The small molecule below binds the protein below.
Small molecule (SMILES): CN(Cc1cnc2nc(N)nc(N)c2n1)c1ccc(C(=O)N[C@@H](CCC(=O)O)C(=O)O)cc1

Sequence of chain 2.A:
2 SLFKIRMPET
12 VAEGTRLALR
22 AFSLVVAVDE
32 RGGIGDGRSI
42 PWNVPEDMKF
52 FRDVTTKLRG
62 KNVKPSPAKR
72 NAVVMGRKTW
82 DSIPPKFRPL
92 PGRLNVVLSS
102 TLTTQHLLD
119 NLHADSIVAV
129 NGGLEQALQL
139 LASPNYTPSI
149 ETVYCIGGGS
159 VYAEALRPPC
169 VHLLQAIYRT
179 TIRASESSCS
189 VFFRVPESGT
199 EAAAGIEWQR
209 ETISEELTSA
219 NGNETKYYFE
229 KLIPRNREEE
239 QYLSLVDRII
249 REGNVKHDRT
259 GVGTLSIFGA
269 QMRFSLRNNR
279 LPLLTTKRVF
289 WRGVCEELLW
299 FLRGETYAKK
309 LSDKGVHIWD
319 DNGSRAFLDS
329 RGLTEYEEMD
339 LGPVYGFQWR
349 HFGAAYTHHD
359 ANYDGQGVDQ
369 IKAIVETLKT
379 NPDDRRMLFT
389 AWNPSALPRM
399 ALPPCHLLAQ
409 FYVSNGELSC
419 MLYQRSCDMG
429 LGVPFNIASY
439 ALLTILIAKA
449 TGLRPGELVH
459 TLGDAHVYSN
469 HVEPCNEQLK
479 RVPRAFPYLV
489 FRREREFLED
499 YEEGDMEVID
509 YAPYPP

Binding-site contacts:
Ligand atom N3 contacts residue VAL26 of chain 2.A at 3.6 Å.
Ligand atom C2 contacts residue ASP48 of chain 2.A at 3.3 Å.
Ligand atom C2 contacts residue NAP1 of chain 2.G at 3.4 Å.
Ligand atom NA2 contacts residue THR178 of chain 2.A at 3.3 Å (h-bond).
Ligand atom N contacts residue LEU91 of chain 2.A at 3.3 Å.
Ligand atom NA2 contacts residue ALA28 of chain 2.A at 3.5 Å (h-bond).
Ligand atom O1 contacts residue PHE52 of chain 2.A at 3.5 Å.
Ligand atom OE1 contacts residue MET49 of chain 2.A at 3.4 Å.
Ligand atom C4A contacts residue NAP1 of chain 2.G at 3.2 Å.
Ligand atom N3 contacts residue VAL27 of chain 2.A at 3.4 Å.
Ligand atom O1 contacts residue ARG94 of chain 2.A at 2.8 Å (salt-bridge).
Ligand atom NA4 contacts residue ILE154 of chain 2.A at 2.7 Å (h-bond).
Ligand atom CG contacts residue PHE88 of chain 2.A at 3.5 Å (hydrophobic).
Ligand atom CT contacts residue ARG94 of chain 2.A at 3.1 Å.
Ligand atom NA2 contacts residue ASP48 of chain 2.A at 2.6 Å (salt-bridge).
Ligand atom C2 contacts residue ALA28 of chain 2.A at 3.6 Å (hydrophobic).
Ligand atom N3 contacts residue NAP1 of chain 2.G at 3.2 Å (h-bond).
Ligand atom N5 contacts residue NAP1 of chain 2.G at 3.5 Å.
Ligand atom NA4 contacts residue NAP1 of chain 2.G at 3.2 Å.
Ligand atom CM contacts residue SER83 of chain 2.A at 3.6 Å.
Ligand atom CT contacts residue LEU91 of chain 2.A at 3.6 Å (hydrophobic).
Ligand atom C8A contacts residue ASP48 of chain 2.A at 3.4 Å.
Ligand atom C4A contacts residue PHE52 of chain 2.A at 3.6 Å (hydrophobic).
Ligand atom N1 contacts residue ASP48 of chain 2.A at 2.5 Å (salt-bridge).
Ligand atom NA4 contacts residue VAL26 of chain 2.A at 3.0 Å (h-bond).
Ligand atom NA4 contacts residue TYR160 of chain 2.A at 2.9 Å (h-bond).
Ligand atom N8 contacts residue ASP48 of chain 2.A at 3.6 Å (salt-bridge).
Ligand atom O2 contacts residue ARG53 of chain 2.A at 3.4 Å.
Ligand atom NA2 contacts residue VAL27 of chain 2.A at 3.4 Å.
Ligand atom C4 contacts residue NAP1 of chain 2.G at 3.1 Å.
Ligand atom N5 contacts residue ILE154 of chain 2.A at 3.6 Å.
Ligand atom N3 contacts residue PHE52 of chain 2.A at 3.6 Å.
Ligand atom C16 contacts residue LEU91 of chain 2.A at 3.6 Å (hydrophobic).
Ligand atom O2 contacts residue ARG94 of chain 2.A at 2.9 Å (salt-bridge).
Ligand atom C8A contacts residue NAP1 of chain 2.G at 3.4 Å.
Ligand atom O1 contacts residue LEU91 of chain 2.A at 3.1 Å.
Ligand atom N8 contacts residue MET49 of chain 2.A at 3.6 Å.
Ligand atom C4 contacts residue PHE52 of chain 2.A at 3.5 Å (hydrophobic).
Ligand atom O contacts residue PHE88 of chain 2.A at 3.6 Å.
Ligand atom N1 contacts residue NAP1 of chain 2.G at 3.5 Å (h-bond).